Binding-site contacts:
Ligand atom C1 contacts residue ASN311 of chain 1.A at 1.4 Å.
Ligand atom O5 contacts residue ASN311 of chain 1.A at 2.4 Å (h-bond).
Ligand atom C4 contacts residue ASN311 of chain 1.A at 4.3 Å.
Ligand atom C5 contacts residue ASN311 of chain 1.A at 3.7 Å.
Ligand atom C2 contacts residue ASN311 of chain 1.A at 2.5 Å.
Ligand atom N2 contacts residue ASN311 of chain 1.A at 2.9 Å (h-bond).
Ligand atom O7 contacts residue SER177 of chain 1.A at 4.4 Å.
Ligand atom C8 contacts residue ASN311 of chain 1.A at 4.4 Å.
Ligand atom C7 contacts residue ASN311 of chain 1.A at 3.3 Å.
Ligand atom O7 contacts residue GLY149 of chain 1.A at 4.0 Å.
Ligand atom C8 contacts residue GLY149 of chain 1.A at 3.2 Å.
Ligand atom C7 contacts residue GLY149 of chain 1.A at 4.0 Å.
Ligand atom O7 contacts residue ASN311 of chain 1.A at 3.3 Å (h-bond).
Ligand atom C6 contacts residue ASN311 of chain 1.A at 4.4 Å.
Ligand atom C8 contacts residue ASN148 of chain 1.A at 4.4 Å.
Ligand atom C3 contacts residue ASN311 of chain 1.A at 3.8 Å.

Sequence of chain 1.A:
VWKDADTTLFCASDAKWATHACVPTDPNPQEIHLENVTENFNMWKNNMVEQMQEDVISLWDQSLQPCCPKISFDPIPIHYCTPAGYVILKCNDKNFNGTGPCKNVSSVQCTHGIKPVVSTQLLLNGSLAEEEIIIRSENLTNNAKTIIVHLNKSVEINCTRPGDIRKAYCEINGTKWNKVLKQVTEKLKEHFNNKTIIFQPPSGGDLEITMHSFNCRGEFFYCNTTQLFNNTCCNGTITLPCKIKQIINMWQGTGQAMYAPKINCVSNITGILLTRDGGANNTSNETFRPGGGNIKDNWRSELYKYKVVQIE

The small molecule below binds the protein below.
Small molecule (SMILES): CC(=O)N[C@@H]1[C@@H](O)[C@H](O)[C@@H](CO)O[C@H]1O